Binding-site contacts:
Ligand atom C7 contacts residue TRP515 of chain 1.E at 3.6 Å (hydrophobic).
Ligand atom C7 contacts residue LEU232 of chain 1.E at 4.4 Å (hydrophobic).
Ligand atom C3 contacts residue TRP515 of chain 1.E at 4.2 Å (hydrophobic).
Ligand atom C6 contacts residue TRP515 of chain 1.E at 3.3 Å (hydrophobic).
Ligand atom C19 contacts residue ILE228 of chain 1.E at 4.0 Å (hydrophobic).
Ligand atom C21 contacts residue TRP508 of chain 1.E at 4.2 Å (hydrophobic).
Ligand atom C18 contacts residue ILE228 of chain 1.E at 3.4 Å (hydrophobic).
Ligand atom C15 contacts residue LEU287 of chain 1.E at 4.1 Å (hydrophobic).
Ligand atom C4 contacts residue TRP515 of chain 1.E at 4.0 Å (hydrophobic).
Ligand atom C6 contacts residue LEU232 of chain 1.E at 3.5 Å (hydrophobic).
Ligand atom C17 contacts residue TRP508 of chain 1.E at 4.2 Å (hydrophobic).
Ligand atom C5 contacts residue TRP515 of chain 1.E at 4.2 Å (hydrophobic).
Ligand atom C4 contacts residue LEU232 of chain 1.E at 3.7 Å (hydrophobic).
Ligand atom C20 contacts residue TRP508 of chain 1.E at 4.5 Å (hydrophobic).
Ligand atom C5 contacts residue LEU232 of chain 1.E at 3.9 Å (hydrophobic).
Ligand atom C1 contacts residue THR512 of chain 1.E at 4.2 Å.
Ligand atom C2 contacts residue THR512 of chain 1.E at 4.5 Å.
Ligand atom C22 contacts residue TRP508 of chain 1.E at 4.2 Å (hydrophobic).

The small molecule below binds the protein below.
Small molecule (SMILES): CC(C)CCC[C@@H](C)[C@H]1CC[C@H]2[C@@H]3CC=C4C[C@@H](O)CC[C@]4(C)[C@H]3CC[C@]12C

Sequence of chain 1.E:
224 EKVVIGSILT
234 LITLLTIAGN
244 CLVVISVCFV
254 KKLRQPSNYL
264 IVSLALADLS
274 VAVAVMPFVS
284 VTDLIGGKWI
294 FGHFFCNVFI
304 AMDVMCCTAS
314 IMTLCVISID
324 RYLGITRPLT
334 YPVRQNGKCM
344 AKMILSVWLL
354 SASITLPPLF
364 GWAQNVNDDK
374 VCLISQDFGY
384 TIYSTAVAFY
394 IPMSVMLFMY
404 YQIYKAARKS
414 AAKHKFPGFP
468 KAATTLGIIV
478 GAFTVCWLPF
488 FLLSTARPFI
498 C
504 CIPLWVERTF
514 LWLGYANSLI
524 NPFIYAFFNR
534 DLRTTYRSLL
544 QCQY